Binding-site contacts:
Ligand atom O3 contacts residue ALA488 of chain 1.F at 3.9 Å.
Ligand atom O3 contacts residue PRO512 of chain 1.F at 3.3 Å.
Ligand atom C2 contacts residue CSX89 of chain 1.F at 3.0 Å.
Ligand atom C3 contacts residue CYS560 of chain 1.F at 2.9 Å (hydrophobic).
Ligand atom N2 contacts residue ARG490 of chain 1.F at 2.9 Å (salt-bridge).
Ligand atom C2 contacts residue ALA488 of chain 1.F at 3.8 Å (hydrophobic).
Ligand atom FE contacts residue CYS560 of chain 1.F at 2.2 Å.
Ligand atom N1 contacts residue PRO512 of chain 1.F at 3.3 Å.
Ligand atom C3 contacts residue VAL92 of chain 1.F at 3.7 Å (hydrophobic).
Ligand atom C2 contacts residue CYS560 of chain 1.F at 4.1 Å (hydrophobic).
Ligand atom N1 contacts residue ARG490 of chain 1.F at 3.7 Å.
Ligand atom FE contacts residue ARG490 of chain 1.F at 4.2 Å.
Ligand atom O3 contacts residue VAL92 of chain 1.F at 3.5 Å.
Ligand atom O3 contacts residue CSX89 of chain 1.F at 4.0 Å.
Ligand atom C1 contacts residue PRO512 of chain 1.F at 3.5 Å (hydrophobic).
Ligand atom C3 contacts residue HIS93 of chain 1.F at 3.5 Å.
Ligand atom FE contacts residue CSX89 of chain 1.F at 2.2 Å.
Ligand atom C1 contacts residue SER513 of chain 1.F at 3.9 Å.
Ligand atom N1 contacts residue CYS560 of chain 1.F at 3.5 Å.
Ligand atom N1 contacts residue VAL511 of chain 1.F at 3.9 Å.
Ligand atom O3 contacts residue LEU493 of chain 1.F at 3.6 Å.
Ligand atom C3 contacts residue PRO512 of chain 1.F at 3.6 Å (hydrophobic).
Ligand atom O3 contacts residue VAL511 of chain 1.F at 3.3 Å.
Ligand atom N2 contacts residue PRO489 of chain 1.F at 3.5 Å (h-bond).
Ligand atom C3 contacts residue VAL511 of chain 1.F at 3.5 Å (hydrophobic).
Ligand atom C1 contacts residue CSX89 of chain 1.F at 4.1 Å.
Ligand atom C1 contacts residue ARG490 of chain 1.F at 3.6 Å.
Ligand atom N2 contacts residue ALA488 of chain 1.F at 3.4 Å.
Ligand atom C1 contacts residue NI1 of chain 1.EA at 4.0 Å.
Ligand atom N1 contacts residue SER513 of chain 1.F at 2.8 Å (h-bond).
Ligand atom C1 contacts residue VAL511 of chain 1.F at 3.8 Å (hydrophobic).
Ligand atom O3 contacts residue CYS560 of chain 1.F at 3.7 Å.
Ligand atom FE contacts residue NI1 of chain 1.EA at 3.0 Å.
Ligand atom N1 contacts residue CYS557 of chain 1.F at 4.1 Å.
Ligand atom N2 contacts residue CSX89 of chain 1.F at 3.4 Å.
Ligand atom C2 contacts residue ARG490 of chain 1.F at 3.5 Å.
Ligand atom C1 contacts residue CYS560 of chain 1.F at 3.0 Å (hydrophobic).
Ligand atom C1 contacts residue CYS557 of chain 1.F at 4.0 Å (hydrophobic).
Ligand atom O3 contacts residue HIS93 of chain 1.F at 3.4 Å (h-bond).
Ligand atom C3 contacts residue CSX89 of chain 1.F at 3.1 Å.

A small-molecule ligand and the protein it binds are described below.
Small molecule (SMILES): N#C[Fe](=C=O)C#N

Sequence of chain 1.F:
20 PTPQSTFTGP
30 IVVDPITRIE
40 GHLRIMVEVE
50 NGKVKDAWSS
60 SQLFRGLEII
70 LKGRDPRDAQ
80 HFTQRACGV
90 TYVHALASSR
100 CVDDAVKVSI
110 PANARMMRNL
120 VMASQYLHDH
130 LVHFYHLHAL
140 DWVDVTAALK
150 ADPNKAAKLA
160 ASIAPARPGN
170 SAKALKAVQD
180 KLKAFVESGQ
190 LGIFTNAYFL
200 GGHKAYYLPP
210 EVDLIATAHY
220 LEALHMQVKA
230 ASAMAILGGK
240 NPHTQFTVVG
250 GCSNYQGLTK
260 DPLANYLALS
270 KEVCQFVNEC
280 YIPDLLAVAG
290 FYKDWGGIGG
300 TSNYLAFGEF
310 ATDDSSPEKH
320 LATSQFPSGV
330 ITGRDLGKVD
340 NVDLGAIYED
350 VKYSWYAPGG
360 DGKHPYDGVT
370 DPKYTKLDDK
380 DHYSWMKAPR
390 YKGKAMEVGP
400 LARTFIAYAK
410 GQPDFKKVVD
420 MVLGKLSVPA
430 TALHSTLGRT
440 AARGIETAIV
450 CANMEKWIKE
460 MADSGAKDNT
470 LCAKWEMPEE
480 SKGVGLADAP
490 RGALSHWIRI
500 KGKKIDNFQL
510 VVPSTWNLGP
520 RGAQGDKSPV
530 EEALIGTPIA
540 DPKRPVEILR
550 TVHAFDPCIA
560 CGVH